Binding-site contacts:
Ligand atom C5 contacts residue ASP96 of chain 1.D at 3.8 Å.
Ligand atom O2 contacts residue GLY114 of chain 1.A at 2.5 Å (h-bond).
Ligand atom O4 contacts residue ASP99 of chain 1.D at 3.7 Å.
Ligand atom O3 contacts residue CA1 of chain 1.P at 2.4 Å.
Ligand atom O3 contacts residue ASP99 of chain 1.D at 2.6 Å (salt-bridge).
Ligand atom O7A contacts residue SER23 of chain 1.D at 3.5 Å (h-bond).
Ligand atom C1 contacts residue SER23 of chain 1.D at 3.9 Å.
Ligand atom C4 contacts residue ASP104 of chain 1.D at 3.4 Å.
Ligand atom C1M contacts residue SER22 of chain 1.D at 4.1 Å.
Ligand atom O2 contacts residue CA1 of chain 1.H at 2.6 Å.
Ligand atom C2 contacts residue CA1 of chain 1.H at 3.5 Å.
Ligand atom O3 contacts residue CA1 of chain 1.H at 2.4 Å.
Ligand atom C1M contacts residue SER23 of chain 1.D at 3.4 Å.
Ligand atom O4 contacts residue CA1 of chain 1.P at 2.6 Å.
Ligand atom C3 contacts residue CA1 of chain 1.H at 3.4 Å.
Ligand atom O4 contacts residue ASP96 of chain 1.D at 2.5 Å (salt-bridge).
Ligand atom O4 contacts residue GLY97 of chain 1.D at 4.1 Å.
Ligand atom C3 contacts residue ASP104 of chain 1.D at 3.8 Å.
Ligand atom C4 contacts residue SER22 of chain 1.D at 3.5 Å.
Ligand atom C5 contacts residue SER22 of chain 1.D at 3.3 Å.
Ligand atom C3 contacts residue ASP99 of chain 1.D at 3.3 Å.
Ligand atom C4 contacts residue ASP96 of chain 1.D at 3.4 Å.
Ligand atom C2 contacts residue GLY114 of chain 1.A at 3.5 Å.
Ligand atom C6 contacts residue ASP96 of chain 1.D at 3.8 Å.
Ligand atom C2 contacts residue ASP99 of chain 1.D at 4.0 Å.
Ligand atom O4 contacts residue GLU95 of chain 1.D at 3.5 Å (salt-bridge).
Ligand atom C7 contacts residue SER23 of chain 1.D at 3.4 Å.
Ligand atom C1M contacts residue GLY114 of chain 1.A at 3.7 Å.
Ligand atom O2 contacts residue SER22 of chain 1.D at 3.5 Å.
Ligand atom O5 contacts residue SER22 of chain 1.D at 3.4 Å (h-bond).
Ligand atom O3 contacts residue ASP101 of chain 1.D at 3.0 Å (salt-bridge).
Ligand atom C3 contacts residue CA1 of chain 1.P at 3.4 Å.
Ligand atom C4 contacts residue CA1 of chain 1.H at 3.9 Å.
Ligand atom C4 contacts residue CA1 of chain 1.P at 3.4 Å.
Ligand atom O4 contacts residue ASP104 of chain 1.D at 3.4 Å (salt-bridge).
Ligand atom C1M contacts residue THR45 of chain 1.D at 4.0 Å.
Ligand atom O5 contacts residue SER23 of chain 1.D at 3.1 Å (h-bond).
Ligand atom O2 contacts residue ASN21 of chain 1.D at 3.2 Å (h-bond).
Ligand atom O2 contacts residue ASP104 of chain 1.D at 4.0 Å.
Ligand atom O3 contacts residue ASP104 of chain 1.D at 2.9 Å (salt-bridge).

The small molecule below binds the protein below.
Small molecule (SMILES): C[C@@H]1O[C@@H](CC(=O)O)[C@@H](O)[C@H](O)[C@@H]1O

Sequence of chain 1.A:
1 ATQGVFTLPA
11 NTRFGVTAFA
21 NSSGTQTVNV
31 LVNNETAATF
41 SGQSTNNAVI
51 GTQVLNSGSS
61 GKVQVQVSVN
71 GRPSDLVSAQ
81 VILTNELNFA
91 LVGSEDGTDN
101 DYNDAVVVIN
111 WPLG

Sequence of chain 1.D:
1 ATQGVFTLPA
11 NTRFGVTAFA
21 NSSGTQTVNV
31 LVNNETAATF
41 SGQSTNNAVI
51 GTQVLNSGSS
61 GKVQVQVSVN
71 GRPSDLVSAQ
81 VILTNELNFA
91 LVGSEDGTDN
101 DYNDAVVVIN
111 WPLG